Binding-site contacts:
Ligand atom C3 contacts residue ASN200 of chain 1.E at 3.8 Å.
Ligand atom C4 contacts residue ASN200 of chain 1.E at 4.2 Å.
Ligand atom C2 contacts residue ASN200 of chain 1.E at 2.5 Å.
Ligand atom C1 contacts residue ASN200 of chain 1.E at 1.4 Å.
Ligand atom O5 contacts residue ARG195 of chain 1.E at 2.9 Å (salt-bridge).
Ligand atom O6 contacts residue ARG195 of chain 1.E at 3.0 Å (salt-bridge).
Ligand atom C6 contacts residue ARG195 of chain 1.E at 3.7 Å.
Ligand atom N2 contacts residue ASN200 of chain 1.E at 2.9 Å (h-bond).
Ligand atom C8 contacts residue ASN200 of chain 1.E at 3.5 Å.
Ligand atom O7 contacts residue ASN200 of chain 1.E at 3.1 Å (h-bond).
Ligand atom C8 contacts residue THR201 of chain 1.E at 3.9 Å.
Ligand atom C1 contacts residue ARG195 of chain 1.E at 3.4 Å.
Ligand atom C5 contacts residue ASN200 of chain 1.E at 3.7 Å.
Ligand atom C5 contacts residue ARG195 of chain 1.E at 3.4 Å.
Ligand atom C7 contacts residue ASN200 of chain 1.E at 3.2 Å.
Ligand atom O5 contacts residue ASN200 of chain 1.E at 2.4 Å (h-bond).

Sequence of chain 1.E:
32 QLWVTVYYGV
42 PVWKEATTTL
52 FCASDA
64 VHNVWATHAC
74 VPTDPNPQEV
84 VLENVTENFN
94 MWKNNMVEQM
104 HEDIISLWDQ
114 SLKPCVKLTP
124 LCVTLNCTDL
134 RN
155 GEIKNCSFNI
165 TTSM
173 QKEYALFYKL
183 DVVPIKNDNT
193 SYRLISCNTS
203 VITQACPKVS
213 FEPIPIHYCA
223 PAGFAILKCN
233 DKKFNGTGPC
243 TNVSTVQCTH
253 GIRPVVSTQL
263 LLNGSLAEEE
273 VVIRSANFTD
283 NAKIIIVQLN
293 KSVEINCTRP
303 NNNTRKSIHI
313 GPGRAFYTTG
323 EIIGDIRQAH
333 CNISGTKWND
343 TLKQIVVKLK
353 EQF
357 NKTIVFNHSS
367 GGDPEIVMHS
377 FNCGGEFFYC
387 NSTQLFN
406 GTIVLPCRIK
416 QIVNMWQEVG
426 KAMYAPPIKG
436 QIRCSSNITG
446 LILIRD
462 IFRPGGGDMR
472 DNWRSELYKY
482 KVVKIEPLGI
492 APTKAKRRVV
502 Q

This protein binds this small molecule.
Small molecule (SMILES): CC(=O)N[C@@H]1[C@@H](O)[C@H](O)[C@@H](CO)O[C@H]1O